Binding-site contacts:
Ligand atom FAF contacts residue TYR723 of chain 1.D at 3.3 Å.
Ligand atom CAI contacts residue TYR441 of chain 1.D at 3.9 Å (hydrophobic).
Ligand atom PBA contacts residue SER645 of chain 1.D at 3.2 Å.
Ligand atom OAA contacts residue ARG476 of chain 1.D at 2.6 Å (salt-bridge).
Ligand atom CAK contacts residue THR677 of chain 1.D at 3.5 Å.
Ligand atom CAV contacts residue TYR441 of chain 1.D at 3.7 Å (hydrophobic).
Ligand atom CAT contacts residue THR471 of chain 1.D at 3.3 Å.
Ligand atom NAP contacts residue TYR441 of chain 1.D at 3.8 Å.
Ligand atom FAF contacts residue MET699 of chain 1.D at 3.5 Å.
Ligand atom CAL contacts residue GLU393 of chain 1.D at 3.9 Å.
Ligand atom OAE contacts residue SER645 of chain 1.D at 2.6 Å (h-bond).
Ligand atom CAL contacts residue THR677 of chain 1.D at 3.7 Å.
Ligand atom CAJ contacts residue PRO469 of chain 1.D at 3.4 Å (hydrophobic).
Ligand atom OAQ contacts residue THR677 of chain 1.D at 2.6 Å (h-bond).
Ligand atom OAC contacts residue SER645 of chain 1.D at 3.7 Å.
Ligand atom CAS contacts residue TYR723 of chain 1.D at 3.6 Å (hydrophobic).
Ligand atom CAV contacts residue PRO469 of chain 1.D at 3.6 Å (hydrophobic).
Ligand atom FAH contacts residue TYR441 of chain 1.D at 3.7 Å.
Ligand atom OAD contacts residue SER645 of chain 1.D at 2.8 Å (h-bond).
Ligand atom CAZ contacts residue TYR723 of chain 1.D at 3.5 Å (hydrophobic).
Ligand atom OAC contacts residue GLY644 of chain 1.D at 3.9 Å.
Ligand atom OAB contacts residue ARG476 of chain 1.D at 2.8 Å (salt-bridge).
Ligand atom CAS contacts residue TYR441 of chain 1.D at 3.6 Å (hydrophobic).
Ligand atom FAH contacts residue GLU393 of chain 1.D at 3.4 Å.
Ligand atom CAJ contacts residue TYR441 of chain 1.D at 3.7 Å (hydrophobic).
Ligand atom FAG contacts residue TYR723 of chain 1.D at 3.0 Å.
Ligand atom OAA contacts residue THR471 of chain 1.D at 2.7 Å (h-bond).
Ligand atom FAG contacts residue PRO469 of chain 1.D at 3.2 Å.
Ligand atom NAP contacts residue THR471 of chain 1.D at 3.4 Å (h-bond).
Ligand atom CAW contacts residue TYR441 of chain 1.D at 3.6 Å (hydrophobic).
Ligand atom CAJ contacts residue TYR723 of chain 1.D at 3.3 Å (hydrophobic).
Ligand atom CAK contacts residue MET699 of chain 1.D at 3.8 Å (hydrophobic).
Ligand atom FAG contacts residue TYR396 of chain 1.D at 3.7 Å.
Ligand atom OAA contacts residue LEU470 of chain 1.D at 3.7 Å.
Ligand atom NAY contacts residue TYR441 of chain 1.D at 3.7 Å.
Ligand atom CAU contacts residue TYR441 of chain 1.D at 3.8 Å (hydrophobic).
Ligand atom OAE contacts residue GLY644 of chain 1.D at 3.6 Å.
Ligand atom CAT contacts residue PRO469 of chain 1.D at 3.8 Å (hydrophobic).
Ligand atom NAP contacts residue PRO469 of chain 1.D at 2.9 Å (h-bond).
Ligand atom CAT contacts residue TYR441 of chain 1.D at 3.8 Å (hydrophobic).

The protein below binds the small molecule below.
Small molecule (SMILES): O=c1[nH]c2cc(C(F)(F)F)c(N3CCOCC3)cc2n(CP(=O)(O)O)c1=O

Sequence of chain 1.D:
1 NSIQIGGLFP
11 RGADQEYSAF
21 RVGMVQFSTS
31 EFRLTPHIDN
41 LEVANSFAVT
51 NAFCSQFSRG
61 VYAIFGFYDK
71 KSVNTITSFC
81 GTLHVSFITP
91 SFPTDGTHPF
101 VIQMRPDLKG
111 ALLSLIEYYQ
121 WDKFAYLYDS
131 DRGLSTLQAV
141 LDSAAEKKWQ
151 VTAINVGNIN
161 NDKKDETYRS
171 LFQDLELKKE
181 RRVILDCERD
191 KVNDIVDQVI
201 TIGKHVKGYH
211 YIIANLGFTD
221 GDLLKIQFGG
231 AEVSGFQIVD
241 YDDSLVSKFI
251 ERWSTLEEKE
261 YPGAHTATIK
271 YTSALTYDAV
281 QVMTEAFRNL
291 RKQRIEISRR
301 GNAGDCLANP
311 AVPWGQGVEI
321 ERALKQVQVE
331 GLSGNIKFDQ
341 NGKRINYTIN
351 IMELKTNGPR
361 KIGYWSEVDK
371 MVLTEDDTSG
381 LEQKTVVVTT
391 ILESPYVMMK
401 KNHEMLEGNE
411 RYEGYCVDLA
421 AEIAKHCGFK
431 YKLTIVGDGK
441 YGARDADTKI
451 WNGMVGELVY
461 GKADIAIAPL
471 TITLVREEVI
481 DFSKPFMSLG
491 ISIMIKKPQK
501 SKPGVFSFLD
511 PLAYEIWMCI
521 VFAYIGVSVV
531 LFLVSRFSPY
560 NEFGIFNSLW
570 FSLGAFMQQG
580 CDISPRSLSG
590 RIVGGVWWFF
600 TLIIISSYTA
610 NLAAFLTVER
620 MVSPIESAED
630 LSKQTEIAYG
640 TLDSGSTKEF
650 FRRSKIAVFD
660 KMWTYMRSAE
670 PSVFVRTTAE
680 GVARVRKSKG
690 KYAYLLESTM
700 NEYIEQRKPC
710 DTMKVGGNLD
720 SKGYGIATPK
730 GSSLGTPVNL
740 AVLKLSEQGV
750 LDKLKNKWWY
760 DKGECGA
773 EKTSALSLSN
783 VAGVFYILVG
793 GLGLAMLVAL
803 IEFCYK